Sequence of chain 1.B:
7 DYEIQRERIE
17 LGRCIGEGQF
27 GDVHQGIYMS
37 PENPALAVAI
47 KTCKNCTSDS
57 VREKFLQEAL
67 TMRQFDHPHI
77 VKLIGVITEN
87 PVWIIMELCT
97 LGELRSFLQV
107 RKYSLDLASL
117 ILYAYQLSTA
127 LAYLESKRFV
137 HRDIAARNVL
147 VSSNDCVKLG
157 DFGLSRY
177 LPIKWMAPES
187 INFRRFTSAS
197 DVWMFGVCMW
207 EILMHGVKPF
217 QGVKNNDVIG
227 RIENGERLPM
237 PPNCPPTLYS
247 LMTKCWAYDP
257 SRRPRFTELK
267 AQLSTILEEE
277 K

The protein below binds the small molecule below.
Small molecule (SMILES): Brc1cncc(-c2nn[nH]n2)c1

Binding-site contacts:
Ligand atom C12 contacts residue GLU93 of chain 1.B at 3.3 Å.
Ligand atom N2 contacts residue ILE21 of chain 1.B at 3.2 Å (h-bond).
Ligand atom C12 contacts residue CYS95 of chain 1.B at 3.7 Å (hydrophobic).
Ligand atom BR1 contacts residue LEU146 of chain 1.B at 4.1 Å.
Ligand atom N7 contacts residue GLU93 of chain 1.B at 3.9 Å.
Ligand atom N7 contacts residue CYS95 of chain 1.B at 2.9 Å (h-bond).
Ligand atom N3 contacts residue CYS95 of chain 1.B at 4.4 Å.
Ligand atom C10 contacts residue LEU146 of chain 1.B at 3.5 Å (hydrophobic).
Ligand atom C8 contacts residue LEU146 of chain 1.B at 3.7 Å (hydrophobic).
Ligand atom C12 contacts residue ALA45 of chain 1.B at 3.5 Å (hydrophobic).
Ligand atom C6 contacts residue ILE21 of chain 1.B at 3.7 Å (hydrophobic).
Ligand atom N7 contacts residue LEU146 of chain 1.B at 4.2 Å.
Ligand atom C8 contacts residue ILE21 of chain 1.B at 4.4 Å (hydrophobic).
Ligand atom C8 contacts residue VAL29 of chain 1.B at 4.4 Å (hydrophobic).
Ligand atom BR1 contacts residue ALA45 of chain 1.B at 4.3 Å.
Ligand atom C6 contacts residue LEU146 of chain 1.B at 3.7 Å (hydrophobic).
Ligand atom N3 contacts residue ILE21 of chain 1.B at 3.5 Å.
Ligand atom C9 contacts residue CYS95 of chain 1.B at 3.2 Å (hydrophobic).
Ligand atom C1 contacts residue ILE21 of chain 1.B at 3.7 Å (hydrophobic).
Ligand atom N2 contacts residue GLY98 of chain 1.B at 4.0 Å.
Ligand atom C9 contacts residue LEU94 of chain 1.B at 3.9 Å (hydrophobic).
Ligand atom C9 contacts residue ILE21 of chain 1.B at 3.8 Å (hydrophobic).
Ligand atom N4 contacts residue ILE21 of chain 1.B at 3.6 Å.
Ligand atom C12 contacts residue LEU146 of chain 1.B at 3.8 Å (hydrophobic).
Ligand atom C10 contacts residue GLU93 of chain 1.B at 4.4 Å.
Ligand atom C9 contacts residue LEU146 of chain 1.B at 4.2 Å (hydrophobic).
Ligand atom C12 contacts residue LEU94 of chain 1.B at 4.0 Å (hydrophobic).
Ligand atom C10 contacts residue ALA45 of chain 1.B at 3.8 Å (hydrophobic).
Ligand atom N7 contacts residue ALA45 of chain 1.B at 3.9 Å.
Ligand atom C8 contacts residue ALA45 of chain 1.B at 4.5 Å (hydrophobic).
Ligand atom N4 contacts residue GLY22 of chain 1.B at 4.3 Å.
Ligand atom BR1 contacts residue MET92 of chain 1.B at 4.0 Å.
Ligand atom N3 contacts residue LEU146 of chain 1.B at 4.5 Å.
Ligand atom BR1 contacts residue VAL77 of chain 1.B at 4.2 Å.
Ligand atom C1 contacts residue LEU146 of chain 1.B at 3.8 Å (hydrophobic).
Ligand atom C6 contacts residue CYS95 of chain 1.B at 4.4 Å (hydrophobic).
Ligand atom N3 contacts residue GLY98 of chain 1.B at 3.9 Å.
Ligand atom N5 contacts residue LEU146 of chain 1.B at 3.8 Å.
Ligand atom N7 contacts residue LEU94 of chain 1.B at 3.7 Å.
Ligand atom N2 contacts residue GLU99 of chain 1.B at 4.5 Å.